Sequence of chain 1.B:
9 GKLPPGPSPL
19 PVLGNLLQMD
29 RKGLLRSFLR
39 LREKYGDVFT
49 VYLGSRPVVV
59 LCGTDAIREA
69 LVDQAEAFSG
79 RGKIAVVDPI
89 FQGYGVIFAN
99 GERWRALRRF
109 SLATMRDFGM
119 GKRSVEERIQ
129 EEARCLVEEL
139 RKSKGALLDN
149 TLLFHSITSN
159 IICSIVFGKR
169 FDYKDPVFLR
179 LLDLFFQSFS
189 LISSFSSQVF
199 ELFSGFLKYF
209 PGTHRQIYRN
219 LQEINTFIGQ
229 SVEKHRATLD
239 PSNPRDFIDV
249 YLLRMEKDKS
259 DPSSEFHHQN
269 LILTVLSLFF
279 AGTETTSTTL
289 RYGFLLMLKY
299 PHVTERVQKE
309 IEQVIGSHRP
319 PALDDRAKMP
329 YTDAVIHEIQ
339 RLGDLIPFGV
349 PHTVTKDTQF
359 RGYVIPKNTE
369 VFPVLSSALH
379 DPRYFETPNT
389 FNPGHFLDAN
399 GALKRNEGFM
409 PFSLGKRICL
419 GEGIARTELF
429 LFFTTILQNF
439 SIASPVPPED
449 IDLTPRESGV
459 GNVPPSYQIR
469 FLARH

Binding-site contacts:
Ligand atom C4 contacts residue LEU401 of chain 1.B at 3.8 Å (hydrophobic).
Ligand atom O4 contacts residue ARG424 of chain 1.B at 3.5 Å (salt-bridge).
Ligand atom O3 contacts residue LEU401 of chain 1.B at 3.9 Å.
Ligand atom C6 contacts residue ARG324 of chain 1.B at 4.3 Å.
Ligand atom O3 contacts residue ARG424 of chain 1.B at 3.0 Å.
Ligand atom O6 contacts residue HIS335 of chain 1.B at 4.2 Å.
Ligand atom O1 contacts residue ARG403 of chain 1.B at 4.5 Å.
Ligand atom O6 contacts residue ASP331 of chain 1.B at 2.6 Å (salt-bridge).
Ligand atom C3 contacts residue ARG424 of chain 1.B at 3.1 Å.
Ligand atom O4 contacts residue ARG324 of chain 1.B at 4.4 Å.
Ligand atom C6 contacts residue ASP331 of chain 1.B at 3.5 Å.
Ligand atom O6 contacts residue LEU401 of chain 1.B at 4.5 Å.
Ligand atom C4 contacts residue HIS335 of chain 1.B at 3.5 Å.
Ligand atom O2 contacts residue ARG403 of chain 1.B at 3.9 Å.
Ligand atom C5 contacts residue HIS335 of chain 1.B at 3.8 Å.
Ligand atom O4 contacts residue HIS335 of chain 1.B at 2.8 Å (h-bond).
Ligand atom C3 contacts residue LEU401 of chain 1.B at 3.9 Å (hydrophobic).
Ligand atom C2 contacts residue ARG424 of chain 1.B at 4.3 Å.
Ligand atom C5 contacts residue ARG424 of chain 1.B at 4.5 Å.
Ligand atom C4 contacts residue ARG424 of chain 1.B at 3.8 Å.
Ligand atom O4 contacts residue LEU401 of chain 1.B at 4.1 Å.
Ligand atom C6 contacts residue HIS335 of chain 1.B at 3.6 Å.
Ligand atom C1 contacts residue ARG424 of chain 1.B at 4.5 Å.
Ligand atom C6 contacts residue ARG424 of chain 1.B at 4.3 Å.
Ligand atom O6 contacts residue ARG324 of chain 1.B at 4.2 Å.

The small molecule below binds the protein below.
Small molecule (SMILES): OC[C@H]1O[C@@](CO)(O[C@H]2O[C@H](CO)[C@@H](O)[C@H](O)[C@H]2O)[C@@H](O)[C@@H]1O